Binding-site contacts:
Ligand atom C4 contacts residue VAL98 of chain 1.A at 3.2 Å (hydrophobic).
Ligand atom C25 contacts residue LEU24 of chain 1.A at 3.3 Å (hydrophobic).
Ligand atom C16 contacts residue GLY27 of chain 1.A at 3.7 Å.
Ligand atom C8 contacts residue LEU148 of chain 1.A at 3.6 Å (hydrophobic).
Ligand atom C8 contacts residue GLU96 of chain 1.A at 3.6 Å.
Ligand atom C16 contacts residue VAL32 of chain 1.A at 3.7 Å (hydrophobic).
Ligand atom C27 contacts residue GLU145 of chain 1.A at 3.4 Å.
Ligand atom O4 contacts residue LEU24 of chain 1.A at 3.6 Å.
Ligand atom O5 contacts residue VAL98 of chain 1.A at 2.8 Å (h-bond).
Ligand atom C16 contacts residue ASP159 of chain 1.A at 3.2 Å.
Ligand atom C3 contacts residue VAL98 of chain 1.A at 3.4 Å (hydrophobic).
Ligand atom C8 contacts residue ALA45 of chain 1.A at 3.7 Å (hydrophobic).
Ligand atom C28 contacts residue GLU145 of chain 1.A at 2.7 Å.
Ligand atom C26 contacts residue GLY25 of chain 1.A at 3.6 Å.
Ligand atom N1 contacts residue ALA45 of chain 1.A at 3.3 Å.
Ligand atom C20 contacts residue LEU24 of chain 1.A at 3.7 Å (hydrophobic).
Ligand atom C2 contacts residue GLY101 of chain 1.A at 3.7 Å.
Ligand atom N4 contacts residue GLU102 of chain 1.A at 2.8 Å (salt-bridge).
Ligand atom C28 contacts residue ASN146 of chain 1.A at 3.3 Å.
Ligand atom O4 contacts residue GLY25 of chain 1.A at 3.3 Å.
Ligand atom C26 contacts residue VAL26 of chain 1.A at 3.5 Å (hydrophobic).
Ligand atom C6 contacts residue LEU148 of chain 1.A at 3.5 Å (hydrophobic).
Ligand atom C17 contacts residue VAL32 of chain 1.A at 3.7 Å (hydrophobic).
Ligand atom C27 contacts residue ASN146 of chain 1.A at 2.9 Å.
Ligand atom C9 contacts residue ALA45 of chain 1.A at 3.5 Å (hydrophobic).
Ligand atom C24 contacts residue GLU102 of chain 1.A at 3.4 Å.
Ligand atom C26 contacts residue GLY27 of chain 1.A at 3.4 Å.
Ligand atom C4 contacts residue TYR97 of chain 1.A at 3.7 Å (hydrophobic).
Ligand atom C3 contacts residue LEU24 of chain 1.A at 3.7 Å (hydrophobic).
Ligand atom C9 contacts residue GLU96 of chain 1.A at 3.7 Å.
Ligand atom C4 contacts residue LEU24 of chain 1.A at 3.7 Å (hydrophobic).
Ligand atom C3 contacts residue GLY101 of chain 1.A at 3.7 Å.
Ligand atom C15 contacts residue ASP159 of chain 1.A at 3.2 Å.
Ligand atom N4 contacts residue GLU145 of chain 1.A at 2.7 Å (salt-bridge).
Ligand atom O5 contacts residue TYR97 of chain 1.A at 3.3 Å.
Ligand atom N1 contacts residue GLU96 of chain 1.A at 2.6 Å (salt-bridge).
Ligand atom C10 contacts residue LEU148 of chain 1.A at 3.6 Å (hydrophobic).
Ligand atom C14 contacts residue ALA158 of chain 1.A at 3.5 Å (hydrophobic).
Ligand atom C7 contacts residue LEU148 of chain 1.A at 3.3 Å (hydrophobic).
Ligand atom C23 contacts residue GLU102 of chain 1.A at 3.4 Å.

Sequence of chain 1.A:
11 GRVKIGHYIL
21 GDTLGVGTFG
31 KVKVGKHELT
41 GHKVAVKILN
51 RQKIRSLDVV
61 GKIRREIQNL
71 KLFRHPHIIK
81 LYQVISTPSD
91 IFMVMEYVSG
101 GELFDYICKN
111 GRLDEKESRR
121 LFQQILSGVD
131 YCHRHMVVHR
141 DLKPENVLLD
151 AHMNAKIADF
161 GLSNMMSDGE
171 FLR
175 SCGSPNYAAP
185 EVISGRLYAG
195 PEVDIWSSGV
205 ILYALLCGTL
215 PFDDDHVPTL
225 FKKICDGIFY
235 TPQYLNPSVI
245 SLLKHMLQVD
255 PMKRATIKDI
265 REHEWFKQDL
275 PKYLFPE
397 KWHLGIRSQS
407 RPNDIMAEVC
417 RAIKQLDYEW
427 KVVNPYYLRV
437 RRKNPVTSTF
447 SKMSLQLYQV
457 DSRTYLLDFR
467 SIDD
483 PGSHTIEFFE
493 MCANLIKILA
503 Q

This small molecule binds to this protein.
Small molecule (SMILES): CN[C@@H]1C[C@H]2O[C@@](C)([C@@H]1OC)n1c3ccccc3c3c4c(c5c6ccccc6n2c5c31)C(=O)NC4